Binding-site contacts:
Ligand atom CM7 contacts residue TRP76 of chain 1.A at 3.8 Å (hydrophobic).
Ligand atom O1A contacts residue ARG131 of chain 1.A at 2.7 Å (salt-bridge).
Ligand atom C2 contacts residue TRP30 of chain 1.A at 3.6 Å (hydrophobic).
Ligand atom N1 contacts residue TRP76 of chain 1.A at 3.5 Å.
Ligand atom C5 contacts residue TRP30 of chain 1.A at 3.5 Å (hydrophobic).
Ligand atom N9 contacts residue TRP76 of chain 1.A at 3.8 Å.
Ligand atom O6 contacts residue GLU77 of chain 1.A at 3.8 Å.
Ligand atom O6 contacts residue MET75 of chain 1.A at 3.2 Å.
Ligand atom N2 contacts residue GLU77 of chain 1.A at 2.8 Å (salt-bridge).
Ligand atom O3A contacts residue LYS136 of chain 1.A at 3.5 Å (salt-bridge).
Ligand atom PB contacts residue ARG131 of chain 1.A at 3.6 Å.
Ligand atom C6 contacts residue TRP30 of chain 1.A at 3.5 Å (hydrophobic).
Ligand atom N7 contacts residue TRP76 of chain 1.A at 3.6 Å.
Ligand atom O6 contacts residue TRP76 of chain 1.A at 2.8 Å (h-bond).
Ligand atom C8 contacts residue TRP30 of chain 1.A at 3.4 Å (hydrophobic).
Ligand atom N7 contacts residue TRP30 of chain 1.A at 3.4 Å.
Ligand atom O4' contacts residue TRP30 of chain 1.A at 3.3 Å.
Ligand atom N3 contacts residue TRP76 of chain 1.A at 3.7 Å.
Ligand atom N1 contacts residue TRP30 of chain 1.A at 3.6 Å.
Ligand atom CM7 contacts residue TRP30 of chain 1.A at 3.7 Å (hydrophobic).
Ligand atom C6 contacts residue GLU77 of chain 1.A at 3.8 Å.
Ligand atom N1 contacts residue GLU77 of chain 1.A at 2.9 Å (salt-bridge).
Ligand atom O1C contacts residue LYS136 of chain 1.A at 2.8 Å (salt-bridge).
Ligand atom O1B contacts residue ARG131 of chain 1.A at 2.9 Å (salt-bridge).
Ligand atom C2 contacts residue TRP76 of chain 1.A at 3.8 Å (hydrophobic).
Ligand atom N3 contacts residue TRP30 of chain 1.A at 3.6 Å.
Ligand atom PA contacts residue ARG131 of chain 1.A at 3.9 Å.
Ligand atom C2 contacts residue GLU77 of chain 1.A at 3.7 Å.
Ligand atom C2' contacts residue TRP76 of chain 1.A at 3.9 Å (hydrophobic).
Ligand atom C5 contacts residue TRP76 of chain 1.A at 3.8 Å (hydrophobic).
Ligand atom O2B contacts residue ARG131 of chain 1.A at 3.5 Å (salt-bridge).
Ligand atom C6 contacts residue TRP76 of chain 1.A at 3.4 Å (hydrophobic).
Ligand atom N9 contacts residue TRP30 of chain 1.A at 3.3 Å (h-bond).
Ligand atom C4 contacts residue TRP76 of chain 1.A at 3.7 Å (hydrophobic).
Ligand atom C1' contacts residue TRP30 of chain 1.A at 3.3 Å (hydrophobic).
Ligand atom C8 contacts residue TRP76 of chain 1.A at 3.9 Å (hydrophobic).
Ligand atom PB contacts residue LYS136 of chain 1.A at 3.6 Å.
Ligand atom C4 contacts residue TRP30 of chain 1.A at 3.4 Å (hydrophobic).
Ligand atom O2B contacts residue LYS136 of chain 1.A at 2.6 Å (salt-bridge).
Ligand atom O6 contacts residue TRP30 of chain 1.A at 3.6 Å.

A small-molecule ligand and the protein it binds are described below.
Small molecule (SMILES): C[n+]1cn([C@@H]2O[C@H](CO[P](=O)(O)O[P](=O)(O)OP(=O)(O)O)[C@@H](O)[C@H]2O)c2nc(N)[nH]c(=O)c21

Sequence of chain 1.A:
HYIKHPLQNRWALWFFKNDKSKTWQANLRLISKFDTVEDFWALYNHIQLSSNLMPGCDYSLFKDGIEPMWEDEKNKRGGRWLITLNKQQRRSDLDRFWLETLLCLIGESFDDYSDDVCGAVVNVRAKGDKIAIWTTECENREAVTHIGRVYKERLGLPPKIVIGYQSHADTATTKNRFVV